Binding-site contacts:
Ligand atom C10 contacts residue MET39 of chain 1.A at 4.0 Å (hydrophobic).
Ligand atom C1 contacts residue VAL45 of chain 1.A at 3.7 Å (hydrophobic).
Ligand atom C4 contacts residue PHE42 of chain 1.A at 3.7 Å (hydrophobic).
Ligand atom S1 contacts residue HIS222 of chain 1.A at 3.8 Å.
Ligand atom C3 contacts residue PHE42 of chain 1.A at 3.9 Å (hydrophobic).
Ligand atom C9 contacts residue ZN1 of chain 1.D at 3.2 Å.
Ligand atom C9 contacts residue ASP96 of chain 1.A at 3.3 Å.
Ligand atom C9 contacts residue ASN192 of chain 1.A at 4.2 Å.
Ligand atom S1 contacts residue ZN1 of chain 1.D at 2.3 Å.
Ligand atom O1 contacts residue MET39 of chain 1.A at 4.2 Å.
Ligand atom C9 contacts residue HIS94 of chain 1.A at 3.4 Å.
Ligand atom S1 contacts residue HIS92 of chain 1.A at 4.1 Å.
Ligand atom C7 contacts residue ASN192 of chain 1.A at 3.9 Å.
Ligand atom N1 contacts residue MET39 of chain 1.A at 3.8 Å.
Ligand atom C1 contacts residue HIS222 of chain 1.A at 3.4 Å.
Ligand atom C3 contacts residue MET39 of chain 1.A at 3.9 Å (hydrophobic).
Ligand atom C8 contacts residue ASP96 of chain 1.A at 3.8 Å.
Ligand atom S1 contacts residue CYS180 of chain 1.A at 3.9 Å.
Ligand atom O1 contacts residue ASN192 of chain 1.A at 2.8 Å (h-bond).
Ligand atom C5 contacts residue PHE42 of chain 1.A at 4.0 Å (hydrophobic).
Ligand atom S1 contacts residue ASP96 of chain 1.A at 3.5 Å (salt-bridge).
Ligand atom C10 contacts residue TRP65 of chain 1.A at 3.5 Å (hydrophobic).
Ligand atom S1 contacts residue HIS94 of chain 1.A at 3.5 Å (h-bond).
Ligand atom S1 contacts residue ZN1 of chain 1.C at 2.3 Å.
Ligand atom O2 contacts residue HIS222 of chain 1.A at 4.0 Å.
Ligand atom C7 contacts residue MET39 of chain 1.A at 4.1 Å (hydrophobic).
Ligand atom C2 contacts residue HIS222 of chain 1.A at 3.9 Å.
Ligand atom C2 contacts residue VAL45 of chain 1.A at 3.7 Å (hydrophobic).
Ligand atom C8 contacts residue ZN1 of chain 1.C at 3.8 Å.
Ligand atom C9 contacts residue ZN1 of chain 1.C at 3.3 Å.
Ligand atom N1 contacts residue ASN192 of chain 1.A at 4.3 Å.
Ligand atom C8 contacts residue TRP65 of chain 1.A at 4.2 Å (hydrophobic).
Ligand atom N2 contacts residue PHE42 of chain 1.A at 4.2 Å.
Ligand atom O2 contacts residue GLY191 of chain 1.A at 3.7 Å.
Ligand atom C2 contacts residue MET39 of chain 1.A at 3.8 Å (hydrophobic).
Ligand atom S1 contacts residue HIS161 of chain 1.A at 3.3 Å (h-bond).
Ligand atom C4 contacts residue ASN192 of chain 1.A at 3.9 Å.
Ligand atom C3 contacts residue ASN192 of chain 1.A at 3.9 Å.
Ligand atom C2 contacts residue TRP65 of chain 1.A at 4.1 Å (hydrophobic).
Ligand atom O2 contacts residue LYS183 of chain 1.A at 4.3 Å.

This small molecule binds to this protein.
Small molecule (SMILES): C[C@H](CS)C(=O)N1CCC(C(N)=O)CC1

Sequence of chain 1.A:
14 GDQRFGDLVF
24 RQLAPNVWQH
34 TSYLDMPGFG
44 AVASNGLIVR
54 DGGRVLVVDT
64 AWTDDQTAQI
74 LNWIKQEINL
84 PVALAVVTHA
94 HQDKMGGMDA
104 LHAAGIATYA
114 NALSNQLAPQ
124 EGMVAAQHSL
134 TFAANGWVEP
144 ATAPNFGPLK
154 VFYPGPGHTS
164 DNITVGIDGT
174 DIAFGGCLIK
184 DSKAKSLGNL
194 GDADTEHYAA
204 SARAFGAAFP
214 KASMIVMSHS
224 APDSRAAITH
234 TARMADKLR